The small molecule below binds the protein below.
Small molecule (SMILES): C=C[C@H]1CN(Cc2ccccn2)C(=O)[C@@H]2CCC[C@H]1N2[S@@](=N)(=O)c1cc(Cl)cc(Cl)c1

Binding-site contacts:
Ligand atom CBF contacts residue ASP37 of chain 1.A at 3.7 Å.
Ligand atom CAY contacts residue TYR82 of chain 1.A at 3.9 Å (hydrophobic).
Ligand atom CAU contacts residue TYR82 of chain 1.A at 4.0 Å (hydrophobic).
Ligand atom CAG contacts residue PHE46 of chain 1.A at 3.8 Å (hydrophobic).
Ligand atom CAZ contacts residue TYR82 of chain 1.A at 3.1 Å (hydrophobic).
Ligand atom CAO contacts residue TYR82 of chain 1.A at 3.6 Å (hydrophobic).
Ligand atom NAB contacts residue ASP37 of chain 1.A at 3.8 Å.
Ligand atom CLBE contacts residue ASP37 of chain 1.A at 3.8 Å.
Ligand atom N contacts residue TYR82 of chain 1.A at 3.8 Å.
Ligand atom CAV contacts residue PHE46 of chain 1.A at 3.9 Å (hydrophobic).
Ligand atom NAB contacts residue PHE36 of chain 1.A at 3.6 Å.
Ligand atom CAN contacts residue GLU54 of chain 1.A at 3.6 Å.
Ligand atom CAW contacts residue PHE46 of chain 1.A at 3.5 Å (hydrophobic).
Ligand atom CLBB contacts residue ILE91 of chain 1.A at 3.9 Å.
Ligand atom C contacts residue TYR82 of chain 1.A at 3.1 Å (hydrophobic).
Ligand atom OAD contacts residue TYR82 of chain 1.A at 3.6 Å.
Ligand atom NAP contacts residue TYR82 of chain 1.A at 2.7 Å (h-bond).
Ligand atom OAD contacts residue PHE99 of chain 1.A at 3.4 Å.
Ligand atom CAG contacts residue TYR26 of chain 1.A at 3.5 Å (hydrophobic).
Ligand atom CB contacts residue TRP59 of chain 1.A at 3.6 Å (hydrophobic).
Ligand atom CAH contacts residue TRP59 of chain 1.A at 3.6 Å (hydrophobic).
Ligand atom NAB contacts residue PHE99 of chain 1.A at 3.7 Å.
Ligand atom CLBB contacts residue HIS87 of chain 1.A at 3.4 Å.
Ligand atom CAG contacts residue TRP59 of chain 1.A at 4.0 Å (hydrophobic).
Ligand atom NAM contacts residue TYR82 of chain 1.A at 3.2 Å (h-bond).
Ligand atom NAB contacts residue TYR26 of chain 1.A at 3.5 Å.
Ligand atom OAD contacts residue PHE36 of chain 1.A at 3.7 Å.
Ligand atom CLBB contacts residue TYR82 of chain 1.A at 3.9 Å.
Ligand atom O contacts residue VAL55 of chain 1.A at 3.4 Å.
Ligand atom CAH contacts residue PHE46 of chain 1.A at 3.6 Å (hydrophobic).
Ligand atom CAQ contacts residue TYR82 of chain 1.A at 3.5 Å (hydrophobic).
Ligand atom CAF contacts residue TYR26 of chain 1.A at 3.5 Å (hydrophobic).
Ligand atom CAO contacts residue DMS1 of chain 1.F at 3.9 Å.
Ligand atom CA contacts residue TYR82 of chain 1.A at 3.4 Å (hydrophobic).
Ligand atom CAN contacts residue TYR82 of chain 1.A at 3.7 Å (hydrophobic).
Ligand atom O contacts residue TYR82 of chain 1.A at 3.3 Å (h-bond).
Ligand atom CAW contacts residue TYR26 of chain 1.A at 3.7 Å (hydrophobic).
Ligand atom CAN contacts residue DMS1 of chain 1.F at 3.5 Å.
Ligand atom O contacts residue ILE56 of chain 1.A at 3.0 Å (h-bond).
Ligand atom CBA contacts residue TYR82 of chain 1.A at 3.8 Å (hydrophobic).

Sequence of chain 1.A:
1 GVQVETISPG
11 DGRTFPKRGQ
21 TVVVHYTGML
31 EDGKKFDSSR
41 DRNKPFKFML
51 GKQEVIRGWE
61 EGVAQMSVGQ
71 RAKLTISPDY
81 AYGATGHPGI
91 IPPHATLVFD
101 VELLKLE